Binding-site contacts:
Ligand atom C9 contacts residue ALA95 of chain 1.D at 3.7 Å (hydrophobic).
Ligand atom C11 contacts residue PHE278 of chain 1.D at 4.2 Å (hydrophobic).
Ligand atom C7 contacts residue LEU348 of chain 1.D at 4.2 Å (hydrophobic).
Ligand atom N1 contacts residue LEU344 of chain 1.D at 4.2 Å.
Ligand atom C5 contacts residue HEM1 of chain 1.O at 4.2 Å.
Ligand atom C14 contacts residue PHE278 of chain 1.D at 3.4 Å (hydrophobic).
Ligand atom N1 contacts residue ALA279 of chain 1.D at 3.7 Å.
Ligand atom C2 contacts residue ALA279 of chain 1.D at 3.6 Å (hydrophobic).
Ligand atom O15 contacts residue PHE96 of chain 1.D at 3.4 Å.
Ligand atom C14 contacts residue PHE85 of chain 1.D at 3.7 Å (hydrophobic).
Ligand atom O15 contacts residue ASN275 of chain 1.D at 3.4 Å (h-bond).
Ligand atom C14 contacts residue PHE187 of chain 1.D at 3.8 Å (hydrophobic).
Ligand atom C4 contacts residue HEM1 of chain 1.O at 2.9 Å.
Ligand atom N3 contacts residue HEM1 of chain 1.O at 2.1 Å.
Ligand atom N3 contacts residue LEU344 of chain 1.D at 4.2 Å.
Ligand atom O15 contacts residue PHE89 of chain 1.D at 3.6 Å.
Ligand atom O10 contacts residue ALA95 of chain 1.D at 3.9 Å.
Ligand atom C6 contacts residue PHE187 of chain 1.D at 3.8 Å (hydrophobic).
Ligand atom C6 contacts residue ALA279 of chain 1.D at 4.0 Å (hydrophobic).
Ligand atom N1 contacts residue HEM1 of chain 1.O at 4.2 Å.
Ligand atom C13 contacts residue PHE96 of chain 1.D at 4.2 Å (hydrophobic).
Ligand atom C12 contacts residue PHE278 of chain 1.D at 4.0 Å (hydrophobic).
Ligand atom C13 contacts residue PHE85 of chain 1.D at 3.8 Å (hydrophobic).
Ligand atom O10 contacts residue PHE96 of chain 1.D at 3.7 Å.
Ligand atom C2 contacts residue THR283 of chain 1.D at 3.2 Å.
Ligand atom N1 contacts residue THR283 of chain 1.D at 3.7 Å.
Ligand atom C6 contacts residue THR283 of chain 1.D at 3.4 Å.
Ligand atom C4 contacts residue ALA279 of chain 1.D at 4.0 Å (hydrophobic).
Ligand atom O15 contacts residue PHE278 of chain 1.D at 4.2 Å.
Ligand atom C2 contacts residue HEM1 of chain 1.O at 3.1 Å.
Ligand atom O10 contacts residue ASN275 of chain 1.D at 2.6 Å (h-bond).
Ligand atom N3 contacts residue THR283 of chain 1.D at 4.3 Å.
Ligand atom N3 contacts residue ALA279 of chain 1.D at 3.8 Å.
Ligand atom C11 contacts residue ASN275 of chain 1.D at 3.4 Å.
Ligand atom C5 contacts residue ALA279 of chain 1.D at 4.0 Å (hydrophobic).
Ligand atom C8 contacts residue ALA279 of chain 1.D at 4.0 Å (hydrophobic).
Ligand atom C2 contacts residue LEU344 of chain 1.D at 4.1 Å (hydrophobic).
Ligand atom C9 contacts residue ASN275 of chain 1.D at 3.8 Å.
Ligand atom C9 contacts residue ALA279 of chain 1.D at 4.2 Å (hydrophobic).
Ligand atom C11 contacts residue PHE96 of chain 1.D at 3.6 Å (hydrophobic).

Sequence of chain 1.D:
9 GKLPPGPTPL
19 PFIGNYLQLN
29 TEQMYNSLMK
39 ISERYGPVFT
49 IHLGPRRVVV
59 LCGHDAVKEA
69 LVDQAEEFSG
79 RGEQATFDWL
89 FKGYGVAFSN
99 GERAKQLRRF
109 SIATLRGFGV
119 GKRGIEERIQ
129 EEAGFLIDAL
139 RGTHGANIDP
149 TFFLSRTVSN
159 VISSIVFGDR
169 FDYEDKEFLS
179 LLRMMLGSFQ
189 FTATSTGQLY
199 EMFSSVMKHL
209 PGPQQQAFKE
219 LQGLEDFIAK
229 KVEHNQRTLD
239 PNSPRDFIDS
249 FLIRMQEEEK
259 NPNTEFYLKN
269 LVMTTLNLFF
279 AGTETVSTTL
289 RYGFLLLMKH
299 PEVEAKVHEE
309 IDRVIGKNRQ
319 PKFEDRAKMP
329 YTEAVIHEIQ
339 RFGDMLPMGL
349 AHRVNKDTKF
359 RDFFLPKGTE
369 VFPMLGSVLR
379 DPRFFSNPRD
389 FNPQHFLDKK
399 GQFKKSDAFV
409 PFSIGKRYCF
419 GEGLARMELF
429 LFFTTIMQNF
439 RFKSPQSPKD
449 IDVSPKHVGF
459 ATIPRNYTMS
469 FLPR

This small molecule binds to this protein.
Small molecule (SMILES): CC[C@@H]1C(=O)OC[C@@H]1Cc1cncn1C